Sequence of chain 1.P:
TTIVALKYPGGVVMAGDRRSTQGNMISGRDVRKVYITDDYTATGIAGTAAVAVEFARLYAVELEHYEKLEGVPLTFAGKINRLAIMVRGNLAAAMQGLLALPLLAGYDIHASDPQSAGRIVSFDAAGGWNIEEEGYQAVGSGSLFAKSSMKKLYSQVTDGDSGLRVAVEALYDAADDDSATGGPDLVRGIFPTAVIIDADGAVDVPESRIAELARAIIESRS

Binding-site contacts:
Ligand atom CG contacts residue SER27 of chain 1.P at 3.3 Å.
Ligand atom NE2 contacts residue THR48 of chain 1.P at 3.5 Å (h-bond).
Ligand atom CA contacts residue THR21 of chain 1.P at 3.3 Å.
Ligand atom CA contacts residue GLY47 of chain 1.P at 3.5 Å.
Ligand atom N contacts residue GLY47 of chain 1.P at 2.9 Å (h-bond).
Ligand atom OE1 contacts residue THR48 of chain 1.P at 3.5 Å (h-bond).
Ligand atom CB contacts residue SER20 of chain 1.P at 3.5 Å.
Ligand atom N contacts residue ASP124 of chain 1.V at 3.0 Å (salt-bridge).
Ligand atom OD1 contacts residue SER27 of chain 1.P at 3.6 Å.
Ligand atom C contacts residue THR1 of chain 1.P at 1.4 Å.
Ligand atom OE1 contacts residue GLY47 of chain 1.P at 3.5 Å.
Ligand atom N contacts residue HXD1 of chain 1.XA at 1.3 Å.
Ligand atom CB contacts residue ASP124 of chain 1.V at 3.6 Å.
Ligand atom NE2 contacts residue HXD1 of chain 1.XA at 3.2 Å (h-bond).
Ligand atom ND2 contacts residue SER27 of chain 1.P at 3.3 Å (h-bond).
Ligand atom CD2 contacts residue VAL31 of chain 1.P at 3.7 Å (hydrophobic).
Ligand atom OD1 contacts residue GLN22 of chain 1.P at 3.0 Å (h-bond).
Ligand atom CB contacts residue GLY47 of chain 1.P at 3.6 Å.
Ligand atom N contacts residue GLN22 of chain 1.P at 3.4 Å (h-bond).
Ligand atom N contacts residue THR21 of chain 1.P at 2.9 Å (h-bond).
Ligand atom CG contacts residue ALA49 of chain 1.P at 3.7 Å (hydrophobic).
Ligand atom CG contacts residue ASP124 of chain 1.V at 3.7 Å.
Ligand atom CA contacts residue HXD1 of chain 1.XA at 2.5 Å.
Ligand atom O contacts residue THR48 of chain 1.P at 3.6 Å.
Ligand atom CB contacts residue THR21 of chain 1.P at 3.7 Å.
Ligand atom C contacts residue GLY47 of chain 1.P at 3.6 Å.
Ligand atom CB contacts residue THR1 of chain 1.P at 2.9 Å.
Ligand atom ND2 contacts residue SER20 of chain 1.P at 3.5 Å (h-bond).
Ligand atom C contacts residue THR21 of chain 1.P at 3.7 Å.
Ligand atom O contacts residue SER20 of chain 1.P at 3.3 Å.
Ligand atom N contacts residue HXD1 of chain 1.XA at 3.6 Å.
Ligand atom C contacts residue HXD1 of chain 1.XA at 3.1 Å.
Ligand atom CA contacts residue THR1 of chain 1.P at 2.4 Å.
Ligand atom OXT contacts residue THR1 of chain 1.P at 2.3 Å (h-bond).
Ligand atom O contacts residue ALA49 of chain 1.P at 2.8 Å (h-bond).
Ligand atom N contacts residue THR1 of chain 1.P at 3.7 Å.
Ligand atom O contacts residue HXD1 of chain 1.XA at 3.4 Å.
Ligand atom OXT contacts residue GLY47 of chain 1.P at 3.3 Å (h-bond).
Ligand atom CA contacts residue GLY47 of chain 1.P at 3.7 Å.
Ligand atom O contacts residue THR21 of chain 1.P at 2.8 Å (h-bond).

Sequence of chain 1.V:
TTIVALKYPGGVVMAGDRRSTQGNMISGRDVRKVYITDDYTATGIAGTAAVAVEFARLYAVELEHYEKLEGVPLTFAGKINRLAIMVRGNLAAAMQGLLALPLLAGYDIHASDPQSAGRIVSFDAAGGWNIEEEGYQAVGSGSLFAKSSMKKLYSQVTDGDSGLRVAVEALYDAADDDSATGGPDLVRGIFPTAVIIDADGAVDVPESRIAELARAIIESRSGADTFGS

This protein binds this small molecule.
Small molecule (SMILES): CC(C)C[C@@H](CO)NC(=O)[C@H](CCC(N)=O)NC(=O)[C@@H](N)CC(N)=O